Binding-site contacts:
Ligand atom C7 contacts residue XZK1 of chain 1.C at 3.9 Å.
Ligand atom O1 contacts residue VAL137 of chain 1.A at 4.0 Å.
Ligand atom C6 contacts residue ILE139 of chain 1.A at 3.3 Å (hydrophobic).
Ligand atom O2 contacts residue VAL137 of chain 1.A at 4.3 Å.
Ligand atom C1 contacts residue MET146 of chain 1.A at 3.9 Å (hydrophobic).
Ligand atom C6 contacts residue ARG86 of chain 1.A at 2.3 Å.
Ligand atom C4 contacts residue CYS83 of chain 1.A at 3.5 Å (hydrophobic).
Ligand atom C9 contacts residue LEU131 of chain 1.A at 4.0 Å (hydrophobic).
Ligand atom C7 contacts residue ARG86 of chain 1.A at 3.0 Å.
Ligand atom C3 contacts residue MET146 of chain 1.A at 3.5 Å (hydrophobic).
Ligand atom C8 contacts residue ARG86 of chain 1.A at 3.1 Å.
Ligand atom C9 contacts residue XZK1 of chain 1.C at 3.2 Å.
Ligand atom C3 contacts residue ILE139 of chain 1.A at 4.3 Å (hydrophobic).
Ligand atom C4 contacts residue GLY82 of chain 1.A at 3.6 Å.
Ligand atom C6 contacts residue SER140 of chain 1.A at 3.5 Å.
Ligand atom C7 contacts residue ILE139 of chain 1.A at 3.7 Å (hydrophobic).
Ligand atom C3 contacts residue CYS83 of chain 1.A at 3.8 Å (hydrophobic).
Ligand atom C4 contacts residue ARG86 of chain 1.A at 2.4 Å.
Ligand atom C9 contacts residue LEU138 of chain 1.A at 3.0 Å (hydrophobic).
Ligand atom C3 contacts residue ILE79 of chain 1.A at 4.1 Å (hydrophobic).
Ligand atom C9 contacts residue ILE139 of chain 1.A at 3.5 Å (hydrophobic).
Ligand atom C5 contacts residue ILE139 of chain 1.A at 3.4 Å (hydrophobic).
Ligand atom C3 contacts residue ARG86 of chain 1.A at 3.9 Å.
Ligand atom O2 contacts residue LEU151 of chain 1.A at 3.9 Å.
Ligand atom C2 contacts residue MET146 of chain 1.A at 4.3 Å (hydrophobic).
Ligand atom O1 contacts residue CYS83 of chain 1.A at 4.1 Å.
Ligand atom O2 contacts residue CYS83 of chain 1.A at 4.2 Å.
Ligand atom C7 contacts residue SER140 of chain 1.A at 4.0 Å.
Ligand atom O1 contacts residue ILE139 of chain 1.A at 4.3 Å.
Ligand atom C9 contacts residue ARG86 of chain 1.A at 4.3 Å.
Ligand atom C5 contacts residue ARG86 of chain 1.A at 2.4 Å.
Ligand atom C8 contacts residue XZK1 of chain 1.C at 3.6 Å.
Ligand atom C1 contacts residue CYS83 of chain 1.A at 3.8 Å (hydrophobic).
Ligand atom C1 contacts residue ILE139 of chain 1.A at 4.2 Å (hydrophobic).
Ligand atom C8 contacts residue LEU138 of chain 1.A at 4.1 Å (hydrophobic).
Ligand atom C8 contacts residue SER140 of chain 1.A at 3.4 Å.
Ligand atom C8 contacts residue ILE139 of chain 1.A at 3.4 Å (hydrophobic).
Ligand atom C2 contacts residue CYS83 of chain 1.A at 3.5 Å (hydrophobic).
Ligand atom O2 contacts residue MET146 of chain 1.A at 3.1 Å.
Ligand atom C2 contacts residue XZK1 of chain 1.C at 4.3 Å.

Sequence of chain 1.A:
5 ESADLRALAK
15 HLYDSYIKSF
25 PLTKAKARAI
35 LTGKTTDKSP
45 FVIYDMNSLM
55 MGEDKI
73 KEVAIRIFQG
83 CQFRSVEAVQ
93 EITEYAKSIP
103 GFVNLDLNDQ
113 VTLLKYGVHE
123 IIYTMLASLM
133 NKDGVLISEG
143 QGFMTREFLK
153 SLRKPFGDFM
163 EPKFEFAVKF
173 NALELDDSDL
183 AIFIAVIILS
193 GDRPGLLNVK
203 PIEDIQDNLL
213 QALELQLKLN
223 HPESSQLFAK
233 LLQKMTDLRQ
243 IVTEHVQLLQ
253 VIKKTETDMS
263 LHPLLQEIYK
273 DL

This small molecule binds to this protein.
Small molecule (SMILES): CCCCCCCCC(=O)O